Sequence of chain 1.H:
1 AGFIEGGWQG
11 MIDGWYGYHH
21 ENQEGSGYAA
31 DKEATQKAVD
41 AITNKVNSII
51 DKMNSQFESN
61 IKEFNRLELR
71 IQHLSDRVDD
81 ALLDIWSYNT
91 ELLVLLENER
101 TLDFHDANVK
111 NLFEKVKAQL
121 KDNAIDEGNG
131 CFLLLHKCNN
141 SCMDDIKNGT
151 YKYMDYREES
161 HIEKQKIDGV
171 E

Binding-site contacts:
Ligand atom C5 contacts residue SER141 of chain 1.H at 4.1 Å.
Ligand atom C1 contacts residue ASN139 of chain 1.H at 1.4 Å.
Ligand atom C4 contacts residue ASN139 of chain 1.H at 4.1 Å.
Ligand atom C7 contacts residue ASN139 of chain 1.H at 4.2 Å.
Ligand atom O7 contacts residue TYR156 of chain 1.H at 4.5 Å.
Ligand atom C2 contacts residue ASN139 of chain 1.H at 2.5 Å.
Ligand atom C3 contacts residue ASN139 of chain 1.H at 3.8 Å.
Ligand atom O5 contacts residue SER141 of chain 1.H at 3.7 Å.
Ligand atom O5 contacts residue ASN139 of chain 1.H at 2.1 Å (h-bond).
Ligand atom N2 contacts residue ASN139 of chain 1.H at 3.1 Å (h-bond).
Ligand atom C5 contacts residue ASN139 of chain 1.H at 3.5 Å.
Ligand atom C6 contacts residue SER141 of chain 1.H at 3.6 Å.

The small molecule below binds the protein below.
Small molecule (SMILES): CC(=O)N[C@@H]1[C@@H](O)[C@H](O)[C@@H](CO)O[C@H]1O